Sequence of chain 1.A:
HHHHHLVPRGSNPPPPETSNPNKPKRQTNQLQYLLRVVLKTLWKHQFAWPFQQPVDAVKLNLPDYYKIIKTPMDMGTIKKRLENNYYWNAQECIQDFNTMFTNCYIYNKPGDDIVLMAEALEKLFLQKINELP

The protein below binds the small molecule below.
Small molecule (SMILES): CCN1C(=O)c2cccc3c(NS(=O)(=O)c4ccccc4)ccc1c23

Binding-site contacts:
Ligand atom CAY contacts residue PRO55 of chain 1.A at 3.8 Å (hydrophobic).
Ligand atom CAI contacts residue TYR112 of chain 1.A at 3.6 Å (hydrophobic).
Ligand atom OAS contacts residue TRP54 of chain 1.A at 3.1 Å.
Ligand atom CAA contacts residue VAL60 of chain 1.A at 4.2 Å (hydrophobic).
Ligand atom CAR contacts residue TRP54 of chain 1.A at 4.0 Å (hydrophobic).
Ligand atom CAO contacts residue PRO55 of chain 1.A at 4.2 Å (hydrophobic).
Ligand atom CAX contacts residue ILE119 of chain 1.A at 4.0 Å (hydrophobic).
Ligand atom OAM contacts residue TYR112 of chain 1.A at 3.9 Å.
Ligand atom CAI contacts residue LEU67 of chain 1.A at 3.9 Å (hydrophobic).
Ligand atom CAF contacts residue VAL60 of chain 1.A at 4.1 Å (hydrophobic).
Ligand atom CAW contacts residue ASP118 of chain 1.A at 3.9 Å.
Ligand atom OAM contacts residue CYS109 of chain 1.A at 4.1 Å.
Ligand atom NAK contacts residue VAL60 of chain 1.A at 3.9 Å.
Ligand atom CAI contacts residue ASN113 of chain 1.A at 3.4 Å.
Ligand atom CAB contacts residue LEU65 of chain 1.A at 3.7 Å (hydrophobic).
Ligand atom CAJ contacts residue ILE119 of chain 1.A at 4.0 Å (hydrophobic).
Ligand atom NAK contacts residue ILE119 of chain 1.A at 4.1 Å.
Ligand atom CAO contacts residue PHE56 of chain 1.A at 3.4 Å (hydrophobic).
Ligand atom CAX contacts residue MET122 of chain 1.A at 3.8 Å (hydrophobic).
Ligand atom CAE contacts residue LEU67 of chain 1.A at 3.7 Å (hydrophobic).
Ligand atom CAB contacts residue PRO55 of chain 1.A at 4.0 Å (hydrophobic).
Ligand atom CAI contacts residue ILE119 of chain 1.A at 4.1 Å (hydrophobic).
Ligand atom CAX contacts residue PRO55 of chain 1.A at 4.1 Å (hydrophobic).
Ligand atom CAY contacts residue TRP54 of chain 1.A at 3.3 Å (hydrophobic).
Ligand atom CAN contacts residue VAL60 of chain 1.A at 3.7 Å (hydrophobic).
Ligand atom OAM contacts residue TYR70 of chain 1.A at 3.8 Å.
Ligand atom CAH contacts residue ASN113 of chain 1.A at 4.0 Å.
Ligand atom CAD contacts residue LEU67 of chain 1.A at 3.7 Å (hydrophobic).
Ligand atom CAO contacts residue ILE119 of chain 1.A at 3.8 Å (hydrophobic).
Ligand atom CAL contacts residue TYR70 of chain 1.A at 4.2 Å (hydrophobic).
Ligand atom CAA contacts residue PRO55 of chain 1.A at 3.9 Å (hydrophobic).
Ligand atom CAG contacts residue LEU67 of chain 1.A at 3.7 Å (hydrophobic).
Ligand atom CAC contacts residue LEU65 of chain 1.A at 4.1 Å (hydrophobic).
Ligand atom CAX contacts residue TRP54 of chain 1.A at 4.1 Å (hydrophobic).
Ligand atom CAL contacts residue ASN113 of chain 1.A at 3.9 Å.
Ligand atom CAJ contacts residue LEU67 of chain 1.A at 3.8 Å (hydrophobic).
Ligand atom CAH contacts residue LEU67 of chain 1.A at 3.5 Å (hydrophobic).
Ligand atom OAM contacts residue ASN113 of chain 1.A at 3.0 Å (h-bond).
Ligand atom CAL contacts residue ILE119 of chain 1.A at 3.9 Å (hydrophobic).
Ligand atom CAJ contacts residue ASN113 of chain 1.A at 4.1 Å.